Sequence of chain 2.B:
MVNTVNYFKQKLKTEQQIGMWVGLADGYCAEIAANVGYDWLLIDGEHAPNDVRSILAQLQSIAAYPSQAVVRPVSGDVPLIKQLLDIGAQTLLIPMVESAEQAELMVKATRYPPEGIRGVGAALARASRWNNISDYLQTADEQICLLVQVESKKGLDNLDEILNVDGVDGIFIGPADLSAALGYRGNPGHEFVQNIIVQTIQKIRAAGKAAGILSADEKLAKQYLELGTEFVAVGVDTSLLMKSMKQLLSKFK

This small molecule binds to this protein.
Small molecule (SMILES): CC(=O)C(=O)O

Binding-site contacts:
Ligand atom C contacts residue ASP177 of chain 2.B at 3.9 Å.
Ligand atom CB contacts residue TRP21 of chain 2.B at 4.2 Å (hydrophobic).
Ligand atom CB contacts residue PHE172 of chain 2.B at 3.6 Å (hydrophobic).
Ligand atom OXT contacts residue GLY174 of chain 2.B at 3.4 Å.
Ligand atom O3 contacts residue GLN149 of chain 2.B at 3.1 Å (h-bond).
Ligand atom O contacts residue PRO175 of chain 2.B at 3.1 Å (h-bond).
Ligand atom OXT contacts residue GLU151 of chain 2.B at 3.3 Å (salt-bridge).
Ligand atom CB contacts residue GLY174 of chain 2.B at 4.1 Å.
Ligand atom O contacts residue ALA176 of chain 2.B at 2.8 Å (h-bond).
Ligand atom CA contacts residue GLU151 of chain 2.B at 4.1 Å.
Ligand atom OXT contacts residue VAL120 of chain 2.C at 4.2 Å.
Ligand atom CA contacts residue PHE172 of chain 2.B at 4.2 Å (hydrophobic).
Ligand atom O contacts residue ASP177 of chain 2.B at 4.1 Å.
Ligand atom OXT contacts residue ASP177 of chain 2.B at 2.9 Å (salt-bridge).
Ligand atom OXT contacts residue ALA176 of chain 2.B at 3.5 Å (h-bond).
Ligand atom C contacts residue SSN1 of chain 2.J at 3.9 Å.
Ligand atom C contacts residue GLY174 of chain 2.B at 3.2 Å.
Ligand atom O3 contacts residue GLU151 of chain 2.B at 3.4 Å (salt-bridge).
Ligand atom O contacts residue SSN1 of chain 2.J at 4.3 Å.
Ligand atom C contacts residue MN1 of chain 2.I at 2.9 Å.
Ligand atom O3 contacts residue ASP177 of chain 2.B at 4.3 Å.
Ligand atom CB contacts residue SSN1 of chain 2.J at 3.1 Å.
Ligand atom C contacts residue GLU151 of chain 2.B at 4.0 Å.
Ligand atom O3 contacts residue SSN1 of chain 2.J at 3.5 Å (h-bond).
Ligand atom OXT contacts residue MN1 of chain 2.I at 2.3 Å.
Ligand atom C contacts residue ALA176 of chain 2.B at 3.5 Å (hydrophobic).
Ligand atom CA contacts residue SSN1 of chain 2.J at 3.3 Å.
Ligand atom O3 contacts residue MN1 of chain 2.I at 2.2 Å.
Ligand atom OXT contacts residue PRO175 of chain 2.B at 4.0 Å.
Ligand atom CA contacts residue ARG72 of chain 2.B at 3.8 Å.
Ligand atom O3 contacts residue ARG72 of chain 2.B at 2.8 Å (salt-bridge).
Ligand atom O contacts residue GLY174 of chain 2.B at 3.2 Å.
Ligand atom CA contacts residue GLN149 of chain 2.B at 3.9 Å.
Ligand atom O contacts residue MN1 of chain 2.I at 4.2 Å.
Ligand atom CB contacts residue LEU214 of chain 2.B at 3.7 Å (hydrophobic).
Ligand atom CA contacts residue GLY174 of chain 2.B at 3.5 Å.
Ligand atom CA contacts residue MN1 of chain 2.I at 2.9 Å.
Ligand atom CB contacts residue ARG72 of chain 2.B at 4.1 Å.
Ligand atom O3 contacts residue GLY174 of chain 2.B at 4.0 Å.
Ligand atom C contacts residue PRO175 of chain 2.B at 3.8 Å (hydrophobic).

Sequence of chain 2.C:
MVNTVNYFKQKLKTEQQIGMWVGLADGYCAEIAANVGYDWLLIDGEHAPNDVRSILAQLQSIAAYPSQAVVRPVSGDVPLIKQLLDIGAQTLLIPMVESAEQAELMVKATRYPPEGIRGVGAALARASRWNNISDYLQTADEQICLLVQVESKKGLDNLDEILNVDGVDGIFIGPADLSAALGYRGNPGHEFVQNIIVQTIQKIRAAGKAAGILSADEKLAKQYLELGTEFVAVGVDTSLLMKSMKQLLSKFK